Sequence of chain 1.B:
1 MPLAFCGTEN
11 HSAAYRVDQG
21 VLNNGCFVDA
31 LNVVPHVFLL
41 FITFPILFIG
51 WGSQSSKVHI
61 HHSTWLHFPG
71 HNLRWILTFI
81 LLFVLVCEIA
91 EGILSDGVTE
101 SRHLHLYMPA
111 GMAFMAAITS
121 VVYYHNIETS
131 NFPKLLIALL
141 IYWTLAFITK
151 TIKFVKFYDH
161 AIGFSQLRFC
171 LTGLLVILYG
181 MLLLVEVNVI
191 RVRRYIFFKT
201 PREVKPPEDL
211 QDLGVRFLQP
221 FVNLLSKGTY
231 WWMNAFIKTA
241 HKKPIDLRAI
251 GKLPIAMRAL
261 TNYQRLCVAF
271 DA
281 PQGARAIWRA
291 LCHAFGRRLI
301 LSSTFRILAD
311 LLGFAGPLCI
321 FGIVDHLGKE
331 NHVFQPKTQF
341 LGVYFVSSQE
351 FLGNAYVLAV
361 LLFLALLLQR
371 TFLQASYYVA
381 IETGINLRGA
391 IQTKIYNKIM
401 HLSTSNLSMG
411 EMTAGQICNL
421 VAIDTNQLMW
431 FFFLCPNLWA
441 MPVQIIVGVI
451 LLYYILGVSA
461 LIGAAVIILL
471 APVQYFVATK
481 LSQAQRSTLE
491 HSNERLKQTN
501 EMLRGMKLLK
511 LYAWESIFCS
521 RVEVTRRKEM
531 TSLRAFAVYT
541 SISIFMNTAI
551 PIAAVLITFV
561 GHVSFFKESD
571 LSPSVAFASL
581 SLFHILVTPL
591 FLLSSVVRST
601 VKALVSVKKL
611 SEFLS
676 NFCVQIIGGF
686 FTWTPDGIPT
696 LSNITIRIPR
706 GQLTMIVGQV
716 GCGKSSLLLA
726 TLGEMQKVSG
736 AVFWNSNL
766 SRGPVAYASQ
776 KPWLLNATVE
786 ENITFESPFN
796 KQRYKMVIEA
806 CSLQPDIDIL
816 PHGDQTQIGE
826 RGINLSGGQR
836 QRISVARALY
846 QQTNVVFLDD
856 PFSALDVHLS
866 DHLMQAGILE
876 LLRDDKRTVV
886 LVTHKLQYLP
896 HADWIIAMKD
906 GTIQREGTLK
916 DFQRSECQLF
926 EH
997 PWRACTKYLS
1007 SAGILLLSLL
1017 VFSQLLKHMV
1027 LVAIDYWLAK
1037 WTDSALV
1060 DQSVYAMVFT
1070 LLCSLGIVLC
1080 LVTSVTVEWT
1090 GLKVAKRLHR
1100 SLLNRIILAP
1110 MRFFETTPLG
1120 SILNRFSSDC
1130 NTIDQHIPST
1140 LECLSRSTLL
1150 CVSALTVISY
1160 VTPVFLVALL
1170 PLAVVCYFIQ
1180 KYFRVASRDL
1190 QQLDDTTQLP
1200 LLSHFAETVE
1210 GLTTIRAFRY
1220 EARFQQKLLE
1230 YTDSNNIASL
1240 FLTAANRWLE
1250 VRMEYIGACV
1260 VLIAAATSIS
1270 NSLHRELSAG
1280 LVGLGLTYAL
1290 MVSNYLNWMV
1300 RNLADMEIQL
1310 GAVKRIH

Binding-site contacts:
Ligand atom N2 contacts residue ASN10 of chain 1.B at 3.2 Å (h-bond).
Ligand atom C5 contacts residue ASN10 of chain 1.B at 3.6 Å.
Ligand atom C2 contacts residue ASN10 of chain 1.B at 2.5 Å.
Ligand atom O6 contacts residue GLN339 of chain 1.B at 3.7 Å.
Ligand atom C4 contacts residue ASN10 of chain 1.B at 4.2 Å.
Ligand atom C3 contacts residue ASN10 of chain 1.B at 3.7 Å.
Ligand atom O7 contacts residue ASN10 of chain 1.B at 3.1 Å (h-bond).
Ligand atom O3 contacts residue ASN10 of chain 1.B at 4.0 Å.
Ligand atom O5 contacts residue ASN10 of chain 1.B at 2.4 Å (h-bond).
Ligand atom C6 contacts residue ASN10 of chain 1.B at 4.5 Å.
Ligand atom C7 contacts residue ASN10 of chain 1.B at 3.5 Å.
Ligand atom C1 contacts residue ASN10 of chain 1.B at 1.4 Å.

The small molecule below binds the protein below.
Small molecule (SMILES): CC(=O)N[C@@H]1[C@@H](O)[C@H](O)[C@@H](CO)O[C@H]1O